This protein binds this small molecule.
Small molecule (SMILES): C[C@@H]1O[C@@](O)(CO)[C@H](O)[C@H]1O

Sequence of chain 1.B:
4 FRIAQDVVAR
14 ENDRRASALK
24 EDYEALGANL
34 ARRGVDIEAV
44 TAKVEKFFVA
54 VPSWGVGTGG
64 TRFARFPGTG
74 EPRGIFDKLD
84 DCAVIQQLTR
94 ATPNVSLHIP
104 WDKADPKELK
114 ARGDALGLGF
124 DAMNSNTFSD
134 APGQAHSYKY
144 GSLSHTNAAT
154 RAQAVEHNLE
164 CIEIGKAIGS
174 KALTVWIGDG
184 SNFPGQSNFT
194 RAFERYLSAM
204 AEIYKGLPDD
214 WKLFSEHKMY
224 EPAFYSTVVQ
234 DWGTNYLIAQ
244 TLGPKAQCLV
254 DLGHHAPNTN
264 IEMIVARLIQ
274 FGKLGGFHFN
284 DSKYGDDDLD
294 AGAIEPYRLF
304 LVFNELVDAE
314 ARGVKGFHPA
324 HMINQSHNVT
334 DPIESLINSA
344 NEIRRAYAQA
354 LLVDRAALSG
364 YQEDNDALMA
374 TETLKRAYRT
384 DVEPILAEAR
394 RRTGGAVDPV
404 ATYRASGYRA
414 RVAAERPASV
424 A

Binding-site contacts:
Ligand atom O5 contacts residue MN1 of chain 1.I at 3.5 Å.
Ligand atom O2 contacts residue MN1 of chain 1.I at 2.2 Å.
Ligand atom C2 contacts residue HIS257 of chain 1.B at 4.0 Å.
Ligand atom C1 contacts residue LYS221 of chain 1.B at 4.0 Å.
Ligand atom C1 contacts residue MN1 of chain 1.I at 3.1 Å.
Ligand atom O1 contacts residue HIS257 of chain 1.B at 3.4 Å (h-bond).
Ligand atom O4 contacts residue TRP179 of chain 1.B at 3.8 Å.
Ligand atom C6 contacts residue TRP57 of chain 1.B at 3.4 Å (hydrophobic).
Ligand atom C1 contacts residue PHE66 of chain 1.A at 4.1 Å (hydrophobic).
Ligand atom C3 contacts residue TRP179 of chain 1.B at 3.7 Å (hydrophobic).
Ligand atom C2 contacts residue ASN327 of chain 1.B at 3.5 Å.
Ligand atom C5 contacts residue ASN327 of chain 1.B at 4.0 Å.
Ligand atom O2 contacts residue ASP254 of chain 1.B at 3.3 Å (salt-bridge).
Ligand atom O2 contacts residue GLU219 of chain 1.B at 3.5 Å (salt-bridge).
Ligand atom C1 contacts residue TRP179 of chain 1.B at 3.3 Å (hydrophobic).
Ligand atom C2 contacts residue TRP179 of chain 1.B at 4.1 Å (hydrophobic).
Ligand atom O1 contacts residue ASP289 of chain 1.B at 3.1 Å (salt-bridge).
Ligand atom O2 contacts residue HIS257 of chain 1.B at 3.2 Å (h-bond).
Ligand atom O1 contacts residue PHE66 of chain 1.A at 3.4 Å.
Ligand atom C1 contacts residue HIS257 of chain 1.B at 3.7 Å.
Ligand atom O3 contacts residue ASN327 of chain 1.B at 3.7 Å.
Ligand atom O2 contacts residue HIS281 of chain 1.B at 4.1 Å.
Ligand atom O1 contacts residue TRP179 of chain 1.B at 3.9 Å.
Ligand atom C2 contacts residue MN1 of chain 1.H at 3.2 Å.
Ligand atom O2 contacts residue ASN327 of chain 1.B at 2.7 Å (h-bond).
Ligand atom O4 contacts residue HIS101 of chain 1.B at 3.0 Å (h-bond).
Ligand atom C3 contacts residue GLU219 of chain 1.B at 3.6 Å.
Ligand atom O3 contacts residue GLU219 of chain 1.B at 2.6 Å (salt-bridge).
Ligand atom C4 contacts residue ASN327 of chain 1.B at 3.9 Å.
Ligand atom O1 contacts residue LYS221 of chain 1.B at 2.8 Å (salt-bridge).
Ligand atom O5 contacts residue ASN327 of chain 1.B at 3.4 Å (h-bond).
Ligand atom O5 contacts residue PHE66 of chain 1.A at 3.9 Å.
Ligand atom O2 contacts residue MN1 of chain 1.H at 2.2 Å.
Ligand atom O1 contacts residue MN1 of chain 1.I at 2.2 Å.
Ligand atom C2 contacts residue MN1 of chain 1.I at 3.1 Å.
Ligand atom C6 contacts residue ASN327 of chain 1.B at 3.5 Å.
Ligand atom O3 contacts residue MN1 of chain 1.H at 2.2 Å.
Ligand atom C3 contacts residue ASN327 of chain 1.B at 4.0 Å.
Ligand atom O3 contacts residue HIS281 of chain 1.B at 3.0 Å.
Ligand atom C3 contacts residue MN1 of chain 1.H at 3.2 Å.

Sequence of chain 1.A:
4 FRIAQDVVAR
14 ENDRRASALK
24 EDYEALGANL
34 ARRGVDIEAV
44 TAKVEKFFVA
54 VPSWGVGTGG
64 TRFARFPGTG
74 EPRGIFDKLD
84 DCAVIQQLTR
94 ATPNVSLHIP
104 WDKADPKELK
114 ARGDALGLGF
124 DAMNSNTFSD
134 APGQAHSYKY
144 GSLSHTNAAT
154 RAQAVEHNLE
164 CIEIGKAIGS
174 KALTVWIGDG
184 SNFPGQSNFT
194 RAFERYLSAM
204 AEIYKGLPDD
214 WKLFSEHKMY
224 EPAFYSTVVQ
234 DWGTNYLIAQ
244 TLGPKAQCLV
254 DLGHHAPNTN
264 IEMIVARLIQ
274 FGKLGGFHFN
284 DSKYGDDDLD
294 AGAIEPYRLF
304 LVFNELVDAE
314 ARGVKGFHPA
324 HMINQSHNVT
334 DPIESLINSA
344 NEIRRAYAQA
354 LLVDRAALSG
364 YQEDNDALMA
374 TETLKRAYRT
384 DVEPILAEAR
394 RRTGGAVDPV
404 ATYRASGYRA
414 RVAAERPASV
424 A